Binding-site contacts:
Ligand atom O6 contacts residue LYS212 of chain 2.D at 3.2 Å.
Ligand atom O4 contacts residue LYS212 of chain 2.D at 4.1 Å.
Ligand atom N2 contacts residue ASN222 of chain 2.D at 3.0 Å (h-bond).
Ligand atom O6 contacts residue ASN210 of chain 2.D at 2.5 Å (h-bond).
Ligand atom C6 contacts residue ASN210 of chain 2.D at 3.7 Å.
Ligand atom C1 contacts residue ASN210 of chain 2.D at 3.5 Å.
Ligand atom C4 contacts residue ASN222 of chain 2.D at 4.2 Å.
Ligand atom O6 contacts residue ASN222 of chain 2.D at 4.5 Å.
Ligand atom C2 contacts residue ASN222 of chain 2.D at 2.5 Å.
Ligand atom C6 contacts residue LYS212 of chain 2.D at 3.6 Å.
Ligand atom C5 contacts residue ASN210 of chain 2.D at 3.8 Å.
Ligand atom C4 contacts residue LYS212 of chain 2.D at 4.0 Å.
Ligand atom C8 contacts residue ASN222 of chain 2.D at 4.4 Å.
Ligand atom C6 contacts residue GLU248 of chain 2.D at 4.4 Å.
Ligand atom C1 contacts residue ASN222 of chain 2.D at 1.4 Å.
Ligand atom C5 contacts residue ASN222 of chain 2.D at 3.6 Å.
Ligand atom C7 contacts residue ASN222 of chain 2.D at 3.2 Å.
Ligand atom O7 contacts residue ASN222 of chain 2.D at 3.0 Å (h-bond).
Ligand atom O5 contacts residue ASN222 of chain 2.D at 2.3 Å (h-bond).
Ligand atom C3 contacts residue ASN222 of chain 2.D at 3.8 Å.
Ligand atom C5 contacts residue LYS212 of chain 2.D at 4.3 Å.
Ligand atom O5 contacts residue ASN210 of chain 2.D at 3.0 Å.
Ligand atom O6 contacts residue GLU248 of chain 2.D at 3.8 Å.

This small molecule binds to this protein.
Small molecule (SMILES): CC(=O)N[C@@H]1[C@@H](O)[C@H](O)[C@@H](CO)O[C@H]1O

Sequence of chain 2.D:
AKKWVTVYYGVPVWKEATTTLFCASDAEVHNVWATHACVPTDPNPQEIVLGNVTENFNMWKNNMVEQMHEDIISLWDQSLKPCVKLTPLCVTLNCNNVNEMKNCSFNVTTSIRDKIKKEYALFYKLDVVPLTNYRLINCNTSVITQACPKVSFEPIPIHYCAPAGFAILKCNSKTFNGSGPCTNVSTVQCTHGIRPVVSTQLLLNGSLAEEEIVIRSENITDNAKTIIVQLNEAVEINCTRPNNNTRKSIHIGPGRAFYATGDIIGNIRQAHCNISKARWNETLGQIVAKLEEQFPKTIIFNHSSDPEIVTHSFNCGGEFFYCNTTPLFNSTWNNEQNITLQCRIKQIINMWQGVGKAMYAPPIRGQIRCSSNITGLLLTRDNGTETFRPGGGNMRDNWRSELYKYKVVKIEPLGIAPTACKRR